This protein binds this small molecule.
Small molecule (SMILES): C[C@H](Oc1ccc2ncc(/C=C/C(=O)O)c(C3CC3)c2c1)c1c(Cl)ccc(N)c1Cl

Binding-site contacts:
Ligand atom N11 contacts residue MET295 of chain 1.B at 3.4 Å.
Ligand atom N23 contacts residue THR302 of chain 1.B at 3.9 Å.
Ligand atom C24 contacts residue ILE255 of chain 1.B at 3.9 Å (hydrophobic).
Ligand atom C26 contacts residue LYS299 of chain 1.B at 3.7 Å.
Ligand atom O27 contacts residue LYS299 of chain 1.B at 3.3 Å.
Ligand atom O13 contacts residue ALA175 of chain 1.B at 3.3 Å.
Ligand atom C20 contacts residue ILE182 of chain 1.B at 3.5 Å (hydrophobic).
Ligand atom CL10 contacts residue ALA259 of chain 1.B at 3.4 Å.
Ligand atom CL12 contacts residue PHE157 of chain 1.B at 3.8 Å.
Ligand atom C25 contacts residue ILE255 of chain 1.B at 3.8 Å (hydrophobic).
Ligand atom C7 contacts residue LEU294 of chain 1.B at 3.7 Å (hydrophobic).
Ligand atom C15 contacts residue ALA175 of chain 1.B at 3.5 Å (hydrophobic).
Ligand atom C24 contacts residue ILE182 of chain 1.B at 3.8 Å (hydrophobic).
Ligand atom C18 contacts residue VAL178 of chain 1.B at 3.8 Å (hydrophobic).
Ligand atom C18 contacts residue ILE182 of chain 1.B at 3.9 Å (hydrophobic).
Ligand atom C22 contacts residue THR302 of chain 1.B at 3.8 Å.
Ligand atom C31 contacts residue MET295 of chain 1.B at 3.6 Å (hydrophobic).
Ligand atom C26 contacts residue ILE255 of chain 1.B at 3.5 Å (hydrophobic).
Ligand atom C29 contacts residue ILE182 of chain 1.B at 3.8 Å (hydrophobic).
Ligand atom C30 contacts residue MET295 of chain 1.B at 3.8 Å (hydrophobic).
Ligand atom CL10 contacts residue ALA262 of chain 1.B at 3.9 Å.
Ligand atom C19 contacts residue VAL178 of chain 1.B at 3.4 Å (hydrophobic).
Ligand atom C6 contacts residue LEU298 of chain 1.B at 3.5 Å (hydrophobic).
Ligand atom C14 contacts residue VAL178 of chain 1.B at 3.8 Å (hydrophobic).
Ligand atom O27 contacts residue ASP252 of chain 1.B at 3.8 Å.
Ligand atom O28 contacts residue LYS299 of chain 1.B at 3.3 Å.
Ligand atom C5 contacts residue LEU171 of chain 1.B at 3.7 Å (hydrophobic).
Ligand atom O28 contacts residue ILE255 of chain 1.B at 3.6 Å.
Ligand atom O27 contacts residue ILE255 of chain 1.B at 3.4 Å.
Ligand atom C6 contacts residue LEU171 of chain 1.B at 3.6 Å (hydrophobic).
Ligand atom C5 contacts residue LEU298 of chain 1.B at 3.8 Å (hydrophobic).
Ligand atom C22 contacts residue ILE182 of chain 1.B at 4.0 Å (hydrophobic).
Ligand atom C1 contacts residue ALA175 of chain 1.B at 3.8 Å (hydrophobic).
Ligand atom N11 contacts residue LEU263 of chain 1.B at 3.7 Å.
Ligand atom N11 contacts residue MET291 of chain 1.B at 3.2 Å (h-bond).
Ligand atom C6 contacts residue LEU294 of chain 1.B at 3.5 Å (hydrophobic).
Ligand atom C8 contacts residue MET291 of chain 1.B at 3.7 Å (hydrophobic).
Ligand atom C21 contacts residue ILE182 of chain 1.B at 3.5 Å (hydrophobic).
Ligand atom C1 contacts residue LEU171 of chain 1.B at 3.1 Å (hydrophobic).
Ligand atom C7 contacts residue MET291 of chain 1.B at 3.2 Å (hydrophobic).

Sequence of chain 1.B:
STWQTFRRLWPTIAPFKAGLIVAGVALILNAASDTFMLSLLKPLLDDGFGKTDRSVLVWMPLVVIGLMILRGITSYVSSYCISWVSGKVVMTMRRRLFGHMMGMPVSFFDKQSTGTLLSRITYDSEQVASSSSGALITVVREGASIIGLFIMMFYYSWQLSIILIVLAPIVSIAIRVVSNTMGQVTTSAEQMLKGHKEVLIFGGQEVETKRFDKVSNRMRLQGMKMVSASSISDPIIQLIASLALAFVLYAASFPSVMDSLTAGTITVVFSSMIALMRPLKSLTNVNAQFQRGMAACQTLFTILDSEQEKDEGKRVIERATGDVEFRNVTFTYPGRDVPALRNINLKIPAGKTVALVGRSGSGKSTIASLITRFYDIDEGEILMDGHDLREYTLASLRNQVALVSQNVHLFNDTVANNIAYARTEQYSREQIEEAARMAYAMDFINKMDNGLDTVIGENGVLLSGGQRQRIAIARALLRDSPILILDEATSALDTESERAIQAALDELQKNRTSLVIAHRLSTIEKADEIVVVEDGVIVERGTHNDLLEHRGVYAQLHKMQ